Sequence of chain 7.C:
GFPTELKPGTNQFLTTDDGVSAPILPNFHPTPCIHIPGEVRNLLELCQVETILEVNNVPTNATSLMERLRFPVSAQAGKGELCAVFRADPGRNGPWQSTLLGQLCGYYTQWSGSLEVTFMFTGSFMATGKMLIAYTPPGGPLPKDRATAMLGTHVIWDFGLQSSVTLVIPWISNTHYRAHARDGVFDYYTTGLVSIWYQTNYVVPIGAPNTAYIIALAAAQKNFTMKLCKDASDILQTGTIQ

Sequence of chain 7.A:
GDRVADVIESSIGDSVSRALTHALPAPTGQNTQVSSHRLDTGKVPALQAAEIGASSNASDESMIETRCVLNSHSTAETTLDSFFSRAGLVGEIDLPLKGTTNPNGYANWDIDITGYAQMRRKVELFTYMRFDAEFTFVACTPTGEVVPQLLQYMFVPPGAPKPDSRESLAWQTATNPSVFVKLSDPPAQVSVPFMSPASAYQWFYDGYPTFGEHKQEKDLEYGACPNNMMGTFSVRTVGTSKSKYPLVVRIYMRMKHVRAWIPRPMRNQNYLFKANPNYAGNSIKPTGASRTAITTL

Binding-site contacts:
Ligand atom CAX contacts residue ILE111 of chain 7.A at 3.9 Å (hydrophobic).
Ligand atom CAE contacts residue ASP112 of chain 7.A at 3.6 Å.
Ligand atom CAF contacts residue TRP203 of chain 7.A at 3.6 Å (hydrophobic).
Ligand atom CAG contacts residue TRP203 of chain 7.A at 3.9 Å (hydrophobic).
Ligand atom CAP contacts residue TYR201 of chain 7.A at 3.5 Å (hydrophobic).
Ligand atom CAH contacts residue VAL192 of chain 7.A at 3.9 Å (hydrophobic).
Ligand atom OAS contacts residue VAL192 of chain 7.A at 3.9 Å.
Ligand atom CAK contacts residue MET195 of chain 7.A at 3.8 Å (hydrophobic).
Ligand atom CAE contacts residue THR114 of chain 7.A at 3.5 Å.
Ligand atom CAQ contacts residue TYR201 of chain 7.A at 3.7 Å (hydrophobic).
Ligand atom CAT contacts residue TRP203 of chain 7.A at 3.4 Å (hydrophobic).
Ligand atom CAQ contacts residue ASN228 of chain 7.A at 3.6 Å.
Ligand atom CAW contacts residue ASN228 of chain 7.A at 3.7 Å.
Ligand atom CAQ contacts residue TRP203 of chain 7.A at 3.4 Å (hydrophobic).
Ligand atom CAD contacts residue ASN228 of chain 7.A at 3.5 Å.
Ligand atom CAA contacts residue PHE135 of chain 7.A at 3.8 Å (hydrophobic).
Ligand atom CAJ contacts residue PHE135 of chain 7.A at 3.8 Å (hydrophobic).
Ligand atom CAV contacts residue VAL192 of chain 7.A at 3.9 Å (hydrophobic).
Ligand atom OAB contacts residue ILE113 of chain 7.A at 3.3 Å (h-bond).
Ligand atom NAY contacts residue TRP203 of chain 7.A at 3.7 Å.
Ligand atom CAM contacts residue MET195 of chain 7.A at 4.0 Å (hydrophobic).
Ligand atom OAS contacts residue MET195 of chain 7.A at 3.1 Å.
Ligand atom CAV contacts residue MET195 of chain 7.A at 3.9 Å (hydrophobic).
Ligand atom CAM contacts residue ILE111 of chain 7.A at 3.6 Å (hydrophobic).
Ligand atom CAL contacts residue ILE111 of chain 7.A at 3.5 Å (hydrophobic).
Ligand atom CAK contacts residue PHE155 of chain 7.A at 3.5 Å (hydrophobic).
Ligand atom OAB contacts residue ASP112 of chain 7.A at 3.6 Å.
Ligand atom CAG contacts residue THR114 of chain 7.A at 3.9 Å.
Ligand atom CAD contacts residue GLN202 of chain 7.A at 3.6 Å.
Ligand atom OAB contacts residue TRP203 of chain 7.A at 3.7 Å.
Ligand atom CAL contacts residue PHE135 of chain 7.A at 3.7 Å (hydrophobic).
Ligand atom CAW contacts residue TRP203 of chain 7.A at 3.4 Å (hydrophobic).
Ligand atom CAF contacts residue GLN202 of chain 7.A at 3.6 Å.
Ligand atom NAZ contacts residue TRP203 of chain 7.A at 3.2 Å.
Ligand atom CAI contacts residue ILE24 of chain 7.C at 3.7 Å (hydrophobic).
Ligand atom NAZ contacts residue ASN228 of chain 7.A at 3.9 Å.
Ligand atom CAI contacts residue PHE155 of chain 7.A at 3.5 Å (hydrophobic).
Ligand atom CAF contacts residue ASN228 of chain 7.A at 3.2 Å.
Ligand atom CAG contacts residue ASP112 of chain 7.A at 3.5 Å.
Ligand atom CAV contacts residue ILE111 of chain 7.A at 3.9 Å (hydrophobic).

A protein and the small-molecule ligand that binds it are described below.
Small molecule (SMILES): C[C@H](CCOc1ccc(I)cc1)CCN1CCN(c2ccncc2)C1=O